The small molecule below binds the protein below.
Small molecule (SMILES): O=C(O)c1ccc([N+](=O)[O-])cc1

Binding-site contacts:
Ligand atom C4 contacts residue THR40 of chain 1.C at 3.7 Å.
Ligand atom C4 contacts residue FMN1 of chain 1.K at 3.3 Å.
Ligand atom C2 contacts residue FMN1 of chain 1.K at 3.7 Å.
Ligand atom C6 contacts residue PHE69 of chain 1.D at 3.9 Å (hydrophobic).
Ligand atom C3 contacts residue FMN1 of chain 1.K at 3.2 Å.
Ligand atom C contacts residue PHE123 of chain 1.C at 3.5 Å (hydrophobic).
Ligand atom O1 contacts residue GLU164 of chain 1.D at 3.6 Å.
Ligand atom N contacts residue FMN1 of chain 1.K at 3.2 Å.
Ligand atom O1 contacts residue GLY165 of chain 1.D at 3.9 Å.
Ligand atom C1 contacts residue FMN1 of chain 1.K at 3.8 Å.
Ligand atom O2 contacts residue TYR67 of chain 1.D at 3.2 Å.
Ligand atom O2' contacts residue FMN1 of chain 1.K at 2.8 Å (h-bond).
Ligand atom C3 contacts residue THR40 of chain 1.C at 3.5 Å.
Ligand atom O1 contacts residue PHE123 of chain 1.C at 4.2 Å.
Ligand atom O1' contacts residue FMN1 of chain 1.K at 3.4 Å (h-bond).
Ligand atom C6 contacts residue PHE123 of chain 1.C at 3.5 Å (hydrophobic).
Ligand atom C contacts residue TYR67 of chain 1.D at 4.4 Å (hydrophobic).
Ligand atom C5 contacts residue FMN1 of chain 1.K at 3.6 Å.
Ligand atom C1 contacts residue GLY165 of chain 1.D at 3.9 Å.
Ligand atom O2 contacts residue GLY165 of chain 1.D at 3.2 Å.
Ligand atom C5 contacts residue PHE69 of chain 1.D at 4.2 Å (hydrophobic).
Ligand atom C5 contacts residue PHE123 of chain 1.C at 3.8 Å (hydrophobic).
Ligand atom C1 contacts residue GLU164 of chain 1.D at 4.4 Å.
Ligand atom C1 contacts residue PHE123 of chain 1.C at 3.9 Å (hydrophobic).
Ligand atom C2 contacts residue GLY165 of chain 1.D at 4.4 Å.
Ligand atom N contacts residue THR40 of chain 1.C at 3.7 Å.
Ligand atom O2 contacts residue GLU164 of chain 1.D at 4.3 Å.
Ligand atom C3 contacts residue SER39 of chain 1.C at 3.2 Å.
Ligand atom C2 contacts residue THR40 of chain 1.C at 4.1 Å.
Ligand atom C6 contacts residue FMN1 of chain 1.K at 3.6 Å.
Ligand atom O2 contacts residue PHE123 of chain 1.C at 3.1 Å.
Ligand atom C2 contacts residue GLU164 of chain 1.D at 3.9 Å.
Ligand atom O2' contacts residue THR40 of chain 1.C at 2.7 Å (h-bond).
Ligand atom C2 contacts residue SER39 of chain 1.C at 3.3 Å.
Ligand atom C contacts residue GLY165 of chain 1.D at 3.5 Å.
Ligand atom C4 contacts residue SER39 of chain 1.C at 4.5 Å.
Ligand atom O1' contacts residue LYS13 of chain 1.D at 4.4 Å.
Ligand atom O2' contacts residue SER39 of chain 1.C at 3.9 Å.
Ligand atom C6 contacts residue GLY165 of chain 1.D at 4.3 Å.
Ligand atom C contacts residue GLU164 of chain 1.D at 3.9 Å.

Sequence of chain 1.D:
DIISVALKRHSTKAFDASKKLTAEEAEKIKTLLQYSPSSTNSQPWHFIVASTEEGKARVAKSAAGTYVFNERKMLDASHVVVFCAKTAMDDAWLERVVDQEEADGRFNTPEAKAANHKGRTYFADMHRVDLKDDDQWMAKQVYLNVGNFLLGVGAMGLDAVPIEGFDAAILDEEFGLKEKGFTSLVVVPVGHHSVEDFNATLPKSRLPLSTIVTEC

Sequence of chain 1.C:
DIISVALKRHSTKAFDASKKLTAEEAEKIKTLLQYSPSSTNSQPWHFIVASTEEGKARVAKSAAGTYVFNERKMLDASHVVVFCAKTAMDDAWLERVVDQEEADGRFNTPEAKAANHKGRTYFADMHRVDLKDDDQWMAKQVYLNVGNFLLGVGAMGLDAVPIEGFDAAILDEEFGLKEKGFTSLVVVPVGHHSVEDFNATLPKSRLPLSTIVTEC